Sequence of chain 1.F:
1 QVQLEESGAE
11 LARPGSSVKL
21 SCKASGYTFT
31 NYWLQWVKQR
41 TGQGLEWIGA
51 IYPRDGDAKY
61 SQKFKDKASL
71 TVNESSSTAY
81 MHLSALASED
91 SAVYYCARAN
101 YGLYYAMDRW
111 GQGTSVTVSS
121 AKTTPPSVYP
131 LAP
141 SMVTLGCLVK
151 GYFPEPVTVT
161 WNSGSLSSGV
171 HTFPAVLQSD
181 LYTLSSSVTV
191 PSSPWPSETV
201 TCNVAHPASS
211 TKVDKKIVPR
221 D

Binding-site contacts:
Ligand atom O5 contacts residue SER76 of chain 1.F at 3.9 Å.
Ligand atom C5 contacts residue ASN73 of chain 1.F at 3.7 Å.
Ligand atom C1 contacts residue SER76 of chain 1.F at 4.1 Å.
Ligand atom C8 contacts residue ASN73 of chain 1.F at 4.4 Å.
Ligand atom N2 contacts residue ASN73 of chain 1.F at 2.7 Å (h-bond).
Ligand atom C1 contacts residue ASN73 of chain 1.F at 1.5 Å.
Ligand atom C1 contacts residue SER75 of chain 1.F at 4.4 Å.
Ligand atom C7 contacts residue ASN73 of chain 1.F at 3.4 Å.
Ligand atom O5 contacts residue ASN73 of chain 1.F at 2.4 Å (h-bond).
Ligand atom C3 contacts residue ASN73 of chain 1.F at 3.7 Å.
Ligand atom O7 contacts residue ASN73 of chain 1.F at 3.6 Å.
Ligand atom C2 contacts residue ASN73 of chain 1.F at 2.3 Å.
Ligand atom C4 contacts residue ASN73 of chain 1.F at 4.2 Å.

The small molecule below binds the protein below.
Small molecule (SMILES): CC(=O)N[C@@H]1[C@@H](O)[C@H](O)[C@@H](CO)O[C@H]1O